Binding-site contacts:
Ligand atom C31 contacts residue MG1 of chain 1.V at 3.3 Å.
Ligand atom N01 contacts residue PHE231 of chain 1.A at 3.6 Å.
Ligand atom C07 contacts residue TYR190 of chain 1.A at 3.7 Å (hydrophobic).
Ligand atom O33 contacts residue TYR122 of chain 1.B at 3.3 Å (h-bond).
Ligand atom O32 contacts residue MG1 of chain 1.V at 2.1 Å.
Ligand atom C02 contacts residue SER225 of chain 1.A at 3.5 Å.
Ligand atom N03 contacts residue LEU192 of chain 1.A at 3.3 Å.
Ligand atom C36 contacts residue ARG216 of chain 1.B at 3.4 Å.
Ligand atom C38 contacts residue PHE160 of chain 1.A at 3.5 Å (hydrophobic).
Ligand atom C02 contacts residue ASP224 of chain 1.A at 3.6 Å.
Ligand atom O18 contacts residue ARG214 of chain 1.B at 2.7 Å (salt-bridge).
Ligand atom N03 contacts residue SER225 of chain 1.A at 3.6 Å (h-bond).
Ligand atom O32 contacts residue GLU220 of chain 1.B at 3.0 Å (salt-bridge).
Ligand atom C34 contacts residue ASN215 of chain 1.B at 3.4 Å.
Ligand atom O32 contacts residue ASN215 of chain 1.B at 3.3 Å (h-bond).
Ligand atom C21 contacts residue TYR190 of chain 1.A at 3.5 Å (hydrophobic).
Ligand atom O33 contacts residue ARG214 of chain 1.B at 3.3 Å.
Ligand atom C12 contacts residue PHE160 of chain 1.A at 3.6 Å (hydrophobic).
Ligand atom O33 contacts residue ASN215 of chain 1.B at 2.8 Å (h-bond).
Ligand atom C05 contacts residue LEU192 of chain 1.A at 3.5 Å (hydrophobic).
Ligand atom C36 contacts residue ALA218 of chain 1.B at 3.8 Å (hydrophobic).
Ligand atom C20 contacts residue TYR166 of chain 1.B at 3.6 Å (hydrophobic).
Ligand atom N10 contacts residue TYR190 of chain 1.A at 3.7 Å.
Ligand atom C04 contacts residue LEU192 of chain 1.A at 3.7 Å (hydrophobic).
Ligand atom C08 contacts residue TYR190 of chain 1.A at 3.5 Å (hydrophobic).
Ligand atom O09 contacts residue TYR190 of chain 1.A at 3.6 Å.
Ligand atom C31 contacts residue SER121 of chain 1.B at 3.6 Å.
Ligand atom O32 contacts residue SER121 of chain 1.B at 3.2 Å.
Ligand atom C35 contacts residue ARG216 of chain 1.B at 3.8 Å.
Ligand atom C31 contacts residue ASN215 of chain 1.B at 3.3 Å.
Ligand atom N03 contacts residue ASP224 of chain 1.A at 2.6 Å (salt-bridge).
Ligand atom C31 contacts residue TYR122 of chain 1.B at 3.6 Å (hydrophobic).
Ligand atom O33 contacts residue SER121 of chain 1.B at 3.3 Å.
Ligand atom C37 contacts residue TYR190 of chain 1.A at 3.5 Å (hydrophobic).
Ligand atom N03 contacts residue TYR189 of chain 1.A at 3.2 Å (h-bond).
Ligand atom C02 contacts residue LEU192 of chain 1.A at 3.5 Å (hydrophobic).
Ligand atom C38 contacts residue TYR190 of chain 1.A at 3.6 Å (hydrophobic).
Ligand atom C34 contacts residue ARG216 of chain 1.B at 3.7 Å.
Ligand atom N01 contacts residue SER225 of chain 1.A at 2.7 Å (h-bond).
Ligand atom C30 contacts residue ASN215 of chain 1.B at 3.3 Å.

The small molecule below binds the protein below.
Small molecule (SMILES): [H]/N=C(\N)c1ccc(C(=O)N[C@@H](Cc2ccc([N+](=O)[O-])cc2)C(=O)N2CCc3nn(CC(=O)O)cc3C2)cc1

Sequence of chain 1.A:
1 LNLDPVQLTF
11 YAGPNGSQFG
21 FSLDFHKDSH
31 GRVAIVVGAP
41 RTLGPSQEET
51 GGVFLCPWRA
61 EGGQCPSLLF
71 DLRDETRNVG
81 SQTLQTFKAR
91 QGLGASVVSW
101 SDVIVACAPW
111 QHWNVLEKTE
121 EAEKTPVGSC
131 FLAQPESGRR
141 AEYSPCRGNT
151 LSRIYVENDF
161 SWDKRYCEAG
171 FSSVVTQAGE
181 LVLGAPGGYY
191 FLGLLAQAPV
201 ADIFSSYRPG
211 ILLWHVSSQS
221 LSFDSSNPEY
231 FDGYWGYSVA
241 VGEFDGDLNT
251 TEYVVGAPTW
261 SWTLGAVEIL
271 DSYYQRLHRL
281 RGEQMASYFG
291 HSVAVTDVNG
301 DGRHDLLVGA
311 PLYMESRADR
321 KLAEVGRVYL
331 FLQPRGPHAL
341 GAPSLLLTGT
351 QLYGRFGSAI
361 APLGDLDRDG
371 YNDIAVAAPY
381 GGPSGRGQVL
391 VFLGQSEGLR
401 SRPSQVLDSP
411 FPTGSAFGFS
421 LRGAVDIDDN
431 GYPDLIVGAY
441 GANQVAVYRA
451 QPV

Sequence of chain 1.B:
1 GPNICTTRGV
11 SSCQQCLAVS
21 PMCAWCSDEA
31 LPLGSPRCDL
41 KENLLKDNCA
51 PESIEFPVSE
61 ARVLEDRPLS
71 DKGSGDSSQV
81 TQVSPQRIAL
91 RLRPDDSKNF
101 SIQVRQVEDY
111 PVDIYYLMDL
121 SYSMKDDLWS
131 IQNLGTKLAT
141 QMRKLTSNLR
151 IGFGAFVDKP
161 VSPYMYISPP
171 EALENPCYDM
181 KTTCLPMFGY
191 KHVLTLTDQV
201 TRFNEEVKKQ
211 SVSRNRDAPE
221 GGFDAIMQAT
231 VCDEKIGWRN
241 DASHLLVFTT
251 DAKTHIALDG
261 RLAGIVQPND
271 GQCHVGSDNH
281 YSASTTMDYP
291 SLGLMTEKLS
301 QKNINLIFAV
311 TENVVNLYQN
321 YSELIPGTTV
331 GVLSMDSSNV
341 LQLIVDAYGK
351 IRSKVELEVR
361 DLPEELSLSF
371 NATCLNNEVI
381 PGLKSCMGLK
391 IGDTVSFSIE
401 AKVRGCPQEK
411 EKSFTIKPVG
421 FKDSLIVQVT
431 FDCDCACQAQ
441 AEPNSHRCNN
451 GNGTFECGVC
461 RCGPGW